Binding-site contacts:
Ligand atom O61 contacts residue HIS59 of chain 1.HB at 4.4 Å.
Ligand atom O61 contacts residue PHE55 of chain 1.HB at 4.2 Å.
Ligand atom C71 contacts residue MG1 of chain 1.TP at 3.5 Å.
Ligand atom O51 contacts residue MG1 of chain 1.TP at 4.3 Å.
Ligand atom C51 contacts residue MG1 of chain 1.TP at 4.4 Å.
Ligand atom O61 contacts residue LYS61 of chain 1.HB at 4.5 Å.
Ligand atom C61 contacts residue MG1 of chain 1.TP at 3.4 Å.
Ligand atom O61 contacts residue MG1 of chain 1.TP at 4.3 Å.
Ligand atom C71 contacts residue PHE55 of chain 1.HB at 4.2 Å (hydrophobic).

Sequence of chain 1.HB:
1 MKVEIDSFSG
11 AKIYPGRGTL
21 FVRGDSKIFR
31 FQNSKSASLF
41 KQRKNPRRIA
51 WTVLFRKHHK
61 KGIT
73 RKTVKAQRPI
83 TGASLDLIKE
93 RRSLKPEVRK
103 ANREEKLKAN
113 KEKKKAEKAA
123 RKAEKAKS

The protein below binds the small molecule below.
Small molecule (SMILES): CN[C@@H]1[C@@H](O)[C@@H](O[C@@H]2[C@@H](O)[C@H](O[C@H]3O[C@H]([C@@H](C)O)[C@@H](O)[C@H](O)[C@H]3N)[C@@H](N)C[C@H]2N)OC[C@]1(C)O